Sequence of chain 1.B:
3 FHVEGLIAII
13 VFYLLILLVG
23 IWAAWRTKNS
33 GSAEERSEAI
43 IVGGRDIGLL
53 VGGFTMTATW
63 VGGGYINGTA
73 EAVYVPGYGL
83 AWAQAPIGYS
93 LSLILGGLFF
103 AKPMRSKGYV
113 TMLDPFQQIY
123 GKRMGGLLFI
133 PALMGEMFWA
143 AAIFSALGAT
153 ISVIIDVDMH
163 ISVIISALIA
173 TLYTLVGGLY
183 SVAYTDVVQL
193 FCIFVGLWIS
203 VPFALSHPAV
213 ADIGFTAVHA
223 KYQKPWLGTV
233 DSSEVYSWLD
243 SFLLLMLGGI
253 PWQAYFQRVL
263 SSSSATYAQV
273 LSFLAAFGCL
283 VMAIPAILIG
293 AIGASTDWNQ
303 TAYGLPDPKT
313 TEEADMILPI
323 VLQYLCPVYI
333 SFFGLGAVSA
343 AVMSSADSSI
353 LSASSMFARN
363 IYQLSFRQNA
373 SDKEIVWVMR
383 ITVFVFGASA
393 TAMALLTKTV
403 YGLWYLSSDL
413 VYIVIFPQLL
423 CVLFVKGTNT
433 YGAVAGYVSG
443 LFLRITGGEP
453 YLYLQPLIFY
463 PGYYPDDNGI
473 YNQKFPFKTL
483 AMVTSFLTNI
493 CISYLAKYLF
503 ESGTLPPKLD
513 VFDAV

This protein binds this small molecule.
Small molecule (SMILES): C[N+]1(C)CCO[C@@](O)(c2ccc(-c3ccc([C@@]4(O)C[N+](C)(C)CCO4)cc3)cc2)C1

Binding-site contacts:
Ligand atom CBA contacts residue TYR91 of chain 1.B at 3.8 Å (hydrophobic).
Ligand atom CBB contacts residue TRP254 of chain 1.B at 3.6 Å (hydrophobic).
Ligand atom CAV contacts residue TYR407 of chain 1.B at 4.1 Å (hydrophobic).
Ligand atom OBC contacts residue TRP406 of chain 1.B at 4.1 Å.
Ligand atom CAI contacts residue LEU246 of chain 1.B at 4.0 Å (hydrophobic).
Ligand atom CAK contacts residue TYR407 of chain 1.B at 4.0 Å (hydrophobic).
Ligand atom CAX contacts residue TYR407 of chain 1.B at 3.9 Å (hydrophobic).
Ligand atom CAU contacts residue TYR407 of chain 1.B at 3.7 Å (hydrophobic).
Ligand atom CBB contacts residue TRP141 of chain 1.B at 4.0 Å (hydrophobic).
Ligand atom CAN contacts residue TYR407 of chain 1.B at 2.6 Å (hydrophobic).
Ligand atom CAB contacts residue TYR91 of chain 1.B at 3.0 Å (hydrophobic).
Ligand atom CAO contacts residue TYR407 of chain 1.B at 2.9 Å (hydrophobic).
Ligand atom CAJ contacts residue LEU247 of chain 1.B at 3.9 Å (hydrophobic).
Ligand atom CAD contacts residue SER410 of chain 1.B at 3.6 Å.
Ligand atom CBA contacts residue TRP141 of chain 1.B at 2.6 Å (hydrophobic).
Ligand atom CAG contacts residue TYR91 of chain 1.B at 4.1 Å (hydrophobic).
Ligand atom CAK contacts residue TRP406 of chain 1.B at 3.5 Å (hydrophobic).
Ligand atom CAC contacts residue TYR91 of chain 1.B at 3.6 Å (hydrophobic).
Ligand atom CAC contacts residue TRP406 of chain 1.B at 4.1 Å (hydrophobic).
Ligand atom CAH contacts residue LEU247 of chain 1.B at 3.5 Å (hydrophobic).
Ligand atom CAB contacts residue TRP62 of chain 1.B at 3.5 Å (hydrophobic).
Ligand atom CAP contacts residue TYR407 of chain 1.B at 3.7 Å (hydrophobic).
Ligand atom CAF contacts residue TYR91 of chain 1.B at 3.0 Å (hydrophobic).
Ligand atom CBB contacts residue TRP62 of chain 1.B at 3.6 Å (hydrophobic).
Ligand atom NAA contacts residue TRP141 of chain 1.B at 4.0 Å.
Ligand atom CAL contacts residue TRP406 of chain 1.B at 3.2 Å (hydrophobic).
Ligand atom NAA contacts residue TRP62 of chain 1.B at 3.9 Å.
Ligand atom CAI contacts residue LEU247 of chain 1.B at 3.2 Å (hydrophobic).
Ligand atom CAJ contacts residue TYR407 of chain 1.B at 3.9 Å (hydrophobic).
Ligand atom CAR contacts residue TYR407 of chain 1.B at 4.0 Å (hydrophobic).
Ligand atom CAZ contacts residue GLU73 of chain 1.B at 4.1 Å.
Ligand atom CAH contacts residue SER410 of chain 1.B at 3.9 Å.
Ligand atom NAA contacts residue TYR91 of chain 1.B at 3.6 Å.
Ligand atom CAL contacts residue TYR91 of chain 1.B at 3.8 Å (hydrophobic).
Ligand atom CBA contacts residue TRP62 of chain 1.B at 4.0 Å (hydrophobic).
Ligand atom CAG contacts residue SER410 of chain 1.B at 3.8 Å.
Ligand atom OBC contacts residue TRP254 of chain 1.B at 3.2 Å.
Ligand atom OBD contacts residue GLN86 of chain 1.B at 3.2 Å (h-bond).
Ligand atom OBC contacts residue SER410 of chain 1.B at 2.6 Å (h-bond).
Ligand atom CAM contacts residue TYR407 of chain 1.B at 3.3 Å (hydrophobic).